Binding-site contacts:
Ligand atom C24 contacts residue ALA349 of chain 1.C at 3.9 Å (hydrophobic).
Ligand atom C03 contacts residue ILE188 of chain 1.C at 3.5 Å (hydrophobic).
Ligand atom C24 contacts residue VAL348 of chain 1.C at 4.0 Å (hydrophobic).
Ligand atom N22 contacts residue HEM1 of chain 1.I at 3.2 Å (h-bond).
Ligand atom C15 contacts residue ASN184 of chain 1.C at 2.8 Å.
Ligand atom C06 contacts residue VAL464 of chain 1.C at 4.1 Å (hydrophobic).
Ligand atom C15 contacts residue ARG221 of chain 1.C at 3.2 Å.
Ligand atom C10 contacts residue ASP280 of chain 1.C at 3.4 Å.
Ligand atom C26 contacts residue PHE96 of chain 1.C at 3.9 Å (hydrophobic).
Ligand atom C15 contacts residue TYR183 of chain 1.C at 3.4 Å (hydrophobic).
Ligand atom C19 contacts residue HEM1 of chain 1.I at 4.1 Å.
Ligand atom O16 contacts residue ARG221 of chain 1.C at 3.2 Å.
Ligand atom C08 contacts residue PHE96 of chain 1.C at 4.0 Å (hydrophobic).
Ligand atom C18 contacts residue ALA284 of chain 1.C at 3.4 Å (hydrophobic).
Ligand atom C09 contacts residue PHE96 of chain 1.C at 4.0 Å (hydrophobic).
Ligand atom O16 contacts residue GLY279 of chain 1.C at 3.6 Å (h-bond).
Ligand atom C07 contacts residue VAL465 of chain 1.C at 3.6 Å (hydrophobic).
Ligand atom C17 contacts residue PHE96 of chain 1.C at 4.1 Å (hydrophobic).
Ligand atom O16 contacts residue TYR183 of chain 1.C at 3.9 Å.
Ligand atom O14 contacts residue ASN184 of chain 1.C at 2.7 Å (h-bond).
Ligand atom C23 contacts residue THR288 of chain 1.C at 4.1 Å.
Ligand atom C23 contacts residue HEM1 of chain 1.I at 2.1 Å.
Ligand atom C11 contacts residue GLY283 of chain 1.C at 4.2 Å.
Ligand atom C13 contacts residue ASN184 of chain 1.C at 3.1 Å.
Ligand atom C04 contacts residue ILE187 of chain 1.C at 3.9 Å (hydrophobic).
Ligand atom N22 contacts residue THR288 of chain 1.C at 3.7 Å.
Ligand atom C13 contacts residue GLY283 of chain 1.C at 4.1 Å.
Ligand atom C04 contacts residue ASN184 of chain 1.C at 3.6 Å.
Ligand atom C06 contacts residue VAL465 of chain 1.C at 3.8 Å (hydrophobic).
Ligand atom C21 contacts residue THR288 of chain 1.C at 3.5 Å.
Ligand atom O16 contacts residue ASN184 of chain 1.C at 3.3 Å (h-bond).
Ligand atom O14 contacts residue ILE187 of chain 1.C at 3.2 Å.
Ligand atom C20 contacts residue ILE353 of chain 1.C at 4.1 Å (hydrophobic).
Ligand atom C18 contacts residue ALA95 of chain 1.C at 4.1 Å (hydrophobic).
Ligand atom C26 contacts residue VAL464 of chain 1.C at 3.2 Å (hydrophobic).
Ligand atom C15 contacts residue ILE187 of chain 1.C at 3.6 Å (hydrophobic).
Ligand atom C04 contacts residue ILE188 of chain 1.C at 3.6 Å (hydrophobic).
Ligand atom C19 contacts residue ALA284 of chain 1.C at 3.8 Å (hydrophobic).
Ligand atom C01 contacts residue ILE187 of chain 1.C at 4.1 Å (hydrophobic).
Ligand atom C09 contacts residue ASP280 of chain 1.C at 3.5 Å.

This protein binds this small molecule.
Small molecule (SMILES): [C-]#[N+][C@H](C)[C@@H]1CC[C@@H]2[C@@H]3CC[C@H]4C[C@@H](OC=O)CC[C@]4(C)[C@H]3CC[C@@]21C

Sequence of chain 1.C:
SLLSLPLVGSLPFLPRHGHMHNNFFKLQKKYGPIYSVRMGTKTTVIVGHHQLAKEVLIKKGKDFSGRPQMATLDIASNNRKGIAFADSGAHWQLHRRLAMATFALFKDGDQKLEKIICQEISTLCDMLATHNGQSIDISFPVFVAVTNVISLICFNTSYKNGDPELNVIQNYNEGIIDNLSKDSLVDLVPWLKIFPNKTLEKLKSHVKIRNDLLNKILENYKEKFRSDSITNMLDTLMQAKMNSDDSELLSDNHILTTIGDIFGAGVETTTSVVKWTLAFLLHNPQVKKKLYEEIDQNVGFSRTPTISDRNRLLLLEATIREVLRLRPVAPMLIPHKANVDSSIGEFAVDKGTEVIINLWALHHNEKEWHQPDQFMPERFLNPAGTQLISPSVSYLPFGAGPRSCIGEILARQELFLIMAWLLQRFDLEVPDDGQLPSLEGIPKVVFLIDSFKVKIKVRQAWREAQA